Sequence of chain 1.F:
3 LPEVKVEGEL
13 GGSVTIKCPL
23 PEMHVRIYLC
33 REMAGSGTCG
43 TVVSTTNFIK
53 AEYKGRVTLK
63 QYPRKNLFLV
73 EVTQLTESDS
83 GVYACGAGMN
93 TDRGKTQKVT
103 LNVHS

Sequence of chain 1.I:
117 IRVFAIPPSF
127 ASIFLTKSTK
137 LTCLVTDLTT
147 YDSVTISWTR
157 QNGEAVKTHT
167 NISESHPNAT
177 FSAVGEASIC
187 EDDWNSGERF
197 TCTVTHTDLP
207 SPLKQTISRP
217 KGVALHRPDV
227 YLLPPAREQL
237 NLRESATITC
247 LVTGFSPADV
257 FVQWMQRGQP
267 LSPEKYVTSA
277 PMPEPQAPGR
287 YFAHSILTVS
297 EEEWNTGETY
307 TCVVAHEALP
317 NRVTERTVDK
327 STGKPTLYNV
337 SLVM

Binding-site contacts:
Ligand atom C3 contacts residue SER38 of chain 1.F at 4.0 Å.
Ligand atom O3 contacts residue SER38 of chain 1.F at 2.6 Å (h-bond).
Ligand atom C4 contacts residue ASN335 of chain 1.I at 4.3 Å.
Ligand atom C3 contacts residue ASN335 of chain 1.I at 3.8 Å.
Ligand atom C5 contacts residue ASN335 of chain 1.I at 3.7 Å.
Ligand atom C7 contacts residue ASN335 of chain 1.I at 3.9 Å.
Ligand atom O7 contacts residue SER38 of chain 1.F at 4.5 Å.
Ligand atom O4 contacts residue SER38 of chain 1.F at 4.3 Å.
Ligand atom C6 contacts residue SER337 of chain 1.I at 4.0 Å.
Ligand atom O5 contacts residue ASN335 of chain 1.I at 2.5 Å (h-bond).
Ligand atom O6 contacts residue SER337 of chain 1.I at 4.3 Å.
Ligand atom C2 contacts residue ASN335 of chain 1.I at 2.6 Å.
Ligand atom C1 contacts residue ASN335 of chain 1.I at 1.4 Å.
Ligand atom N2 contacts residue ASN335 of chain 1.I at 2.9 Å (h-bond).
Ligand atom C4 contacts residue SER38 of chain 1.F at 4.4 Å.

The small molecule below binds the protein below.
Small molecule (SMILES): CC(=O)N[C@H]1[C@H](O[C@H]2[C@H](O)[C@@H](NC(C)=O)CO[C@@H]2CO)O[C@H](CO)[C@@H](O)[C@@H]1O